The small molecule below binds the protein below.
Small molecule (SMILES): O=C1Cc2c([nH]c3ccc([N+](=O)[O-])cc23)-c2ccccc2N1

Binding-site contacts:
Ligand atom C7 contacts residue PRO140 of chain 1.B at 3.3 Å (hydrophobic).
Ligand atom C8 contacts residue ARG145 of chain 1.B at 3.8 Å.
Ligand atom C7 contacts residue GLU141 of chain 1.B at 4.2 Å.
Ligand atom O22 contacts residue LEU136 of chain 1.B at 3.7 Å.
Ligand atom N1 contacts residue VAL139 of chain 1.B at 2.6 Å (h-bond).
Ligand atom O4 contacts residue VAL139 of chain 1.B at 3.0 Å (h-bond).
Ligand atom C16 contacts residue CYS203 of chain 1.B at 3.9 Å (hydrophobic).
Ligand atom N20 contacts residue LYS89 of chain 1.B at 3.6 Å.
Ligand atom C7 contacts residue TYR138 of chain 1.B at 3.6 Å (hydrophobic).
Ligand atom O4 contacts residue TYR138 of chain 1.B at 3.6 Å.
Ligand atom C17 contacts residue CYS203 of chain 1.B at 3.8 Å (hydrophobic).
Ligand atom C2 contacts residue VAL139 of chain 1.B at 3.5 Å (hydrophobic).
Ligand atom C9 contacts residue ARG145 of chain 1.B at 3.8 Å.
Ligand atom C17 contacts residue ASP204 of chain 1.B at 3.7 Å.
Ligand atom O22 contacts residue LYS89 of chain 1.B at 3.3 Å.
Ligand atom C6 contacts residue VAL139 of chain 1.B at 3.1 Å (hydrophobic).
Ligand atom O21 contacts residue LYS89 of chain 1.B at 2.8 Å (salt-bridge).
Ligand atom C3 contacts residue ILE66 of chain 1.B at 4.1 Å (hydrophobic).
Ligand atom C15 contacts residue CYS203 of chain 1.B at 4.2 Å (hydrophobic).
Ligand atom C8 contacts residue PRO140 of chain 1.B at 3.2 Å (hydrophobic).
Ligand atom C7 contacts residue VAL139 of chain 1.B at 3.0 Å (hydrophobic).
Ligand atom C5 contacts residue THR142 of chain 1.B at 3.9 Å.
Ligand atom C16 contacts residue GLN189 of chain 1.B at 4.0 Å.
Ligand atom N20 contacts residue ASP204 of chain 1.B at 4.0 Å.
Ligand atom C2 contacts residue LEU192 of chain 1.B at 4.1 Å (hydrophobic).
Ligand atom O4 contacts residue LEU192 of chain 1.B at 3.6 Å.
Ligand atom O4 contacts residue ASP137 of chain 1.B at 3.8 Å.
Ligand atom C10 contacts residue THR142 of chain 1.B at 3.7 Å.
Ligand atom C16 contacts residue ASN190 of chain 1.B at 4.0 Å.
Ligand atom C3 contacts residue ALA87 of chain 1.B at 4.2 Å (hydrophobic).
Ligand atom O21 contacts residue ASP204 of chain 1.B at 3.1 Å.
Ligand atom N1 contacts residue TYR138 of chain 1.B at 3.5 Å.
Ligand atom C9 contacts residue THR142 of chain 1.B at 3.9 Å.
Ligand atom C6 contacts residue TYR138 of chain 1.B at 4.1 Å (hydrophobic).
Ligand atom N11 contacts residue LEU192 of chain 1.B at 4.0 Å.
Ligand atom C8 contacts residue TYR138 of chain 1.B at 4.0 Å (hydrophobic).
Ligand atom C18 contacts residue CYS203 of chain 1.B at 4.0 Å (hydrophobic).
Ligand atom C2 contacts residue TYR138 of chain 1.B at 3.7 Å (hydrophobic).
Ligand atom C13 contacts residue LEU192 of chain 1.B at 3.9 Å (hydrophobic).
Ligand atom C17 contacts residue ASN190 of chain 1.B at 4.1 Å.

Sequence of chain 1.B:
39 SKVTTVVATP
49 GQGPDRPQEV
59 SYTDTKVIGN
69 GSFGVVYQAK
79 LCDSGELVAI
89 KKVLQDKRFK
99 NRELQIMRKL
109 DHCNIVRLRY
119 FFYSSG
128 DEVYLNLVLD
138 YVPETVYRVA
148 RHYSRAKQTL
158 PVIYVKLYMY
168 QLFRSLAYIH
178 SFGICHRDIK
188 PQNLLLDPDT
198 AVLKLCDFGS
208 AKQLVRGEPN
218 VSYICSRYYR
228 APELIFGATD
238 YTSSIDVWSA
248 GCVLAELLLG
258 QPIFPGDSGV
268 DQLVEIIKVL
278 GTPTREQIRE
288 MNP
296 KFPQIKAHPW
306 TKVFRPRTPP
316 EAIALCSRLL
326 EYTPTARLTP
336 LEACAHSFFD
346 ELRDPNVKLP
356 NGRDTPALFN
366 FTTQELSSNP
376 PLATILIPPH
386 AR